Sequence of chain 1.A:
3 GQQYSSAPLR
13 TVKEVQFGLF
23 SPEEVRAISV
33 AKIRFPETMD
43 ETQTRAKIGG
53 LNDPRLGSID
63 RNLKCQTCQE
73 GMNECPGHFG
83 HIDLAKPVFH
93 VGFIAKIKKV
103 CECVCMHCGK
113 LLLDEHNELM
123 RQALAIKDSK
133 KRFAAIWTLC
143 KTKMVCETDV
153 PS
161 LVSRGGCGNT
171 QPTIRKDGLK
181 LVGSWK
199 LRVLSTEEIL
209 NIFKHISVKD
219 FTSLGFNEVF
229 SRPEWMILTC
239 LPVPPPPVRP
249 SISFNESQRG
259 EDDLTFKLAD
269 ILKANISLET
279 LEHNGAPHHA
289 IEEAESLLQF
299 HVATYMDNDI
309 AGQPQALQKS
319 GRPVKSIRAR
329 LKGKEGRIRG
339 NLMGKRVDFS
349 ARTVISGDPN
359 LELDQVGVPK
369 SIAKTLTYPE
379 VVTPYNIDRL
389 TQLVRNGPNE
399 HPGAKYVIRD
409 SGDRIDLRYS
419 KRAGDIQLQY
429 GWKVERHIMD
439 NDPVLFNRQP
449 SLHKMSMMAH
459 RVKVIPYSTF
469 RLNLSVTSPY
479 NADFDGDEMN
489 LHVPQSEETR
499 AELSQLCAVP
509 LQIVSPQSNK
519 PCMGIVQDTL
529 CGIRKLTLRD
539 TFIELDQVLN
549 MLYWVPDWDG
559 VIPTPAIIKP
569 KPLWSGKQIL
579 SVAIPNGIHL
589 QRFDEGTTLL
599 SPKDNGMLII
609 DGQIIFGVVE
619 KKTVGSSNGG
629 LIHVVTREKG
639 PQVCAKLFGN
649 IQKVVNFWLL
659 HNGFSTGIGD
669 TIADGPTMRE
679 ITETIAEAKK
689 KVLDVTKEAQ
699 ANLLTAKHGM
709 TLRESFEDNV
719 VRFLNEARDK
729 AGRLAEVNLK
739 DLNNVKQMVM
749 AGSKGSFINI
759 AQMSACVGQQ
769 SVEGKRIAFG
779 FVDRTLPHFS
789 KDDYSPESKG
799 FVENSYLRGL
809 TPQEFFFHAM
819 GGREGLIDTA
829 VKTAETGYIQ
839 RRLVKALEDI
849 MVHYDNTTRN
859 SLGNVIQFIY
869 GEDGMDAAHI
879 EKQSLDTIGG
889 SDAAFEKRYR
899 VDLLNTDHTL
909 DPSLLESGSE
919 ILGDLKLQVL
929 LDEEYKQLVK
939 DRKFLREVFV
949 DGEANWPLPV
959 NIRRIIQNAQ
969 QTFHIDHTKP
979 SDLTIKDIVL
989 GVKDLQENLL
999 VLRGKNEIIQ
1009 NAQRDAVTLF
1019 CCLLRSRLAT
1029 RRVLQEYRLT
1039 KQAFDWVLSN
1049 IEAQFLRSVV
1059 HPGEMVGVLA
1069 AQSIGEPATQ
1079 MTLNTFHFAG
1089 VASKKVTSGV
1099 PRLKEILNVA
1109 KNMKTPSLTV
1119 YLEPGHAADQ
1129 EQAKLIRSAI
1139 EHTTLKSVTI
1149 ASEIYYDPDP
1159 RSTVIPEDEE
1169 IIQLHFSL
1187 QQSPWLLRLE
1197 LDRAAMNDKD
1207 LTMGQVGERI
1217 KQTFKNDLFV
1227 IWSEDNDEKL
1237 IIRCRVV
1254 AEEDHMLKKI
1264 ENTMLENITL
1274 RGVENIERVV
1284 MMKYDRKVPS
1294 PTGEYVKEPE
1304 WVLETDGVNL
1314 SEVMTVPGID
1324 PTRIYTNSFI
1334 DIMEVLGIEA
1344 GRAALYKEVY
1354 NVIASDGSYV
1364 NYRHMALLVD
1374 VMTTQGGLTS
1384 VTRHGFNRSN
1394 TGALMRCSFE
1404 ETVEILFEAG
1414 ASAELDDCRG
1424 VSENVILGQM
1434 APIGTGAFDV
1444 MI

A protein and the small-molecule ligand that binds it are described below.
Small molecule (SMILES): Nc1ccn([C@@H]2O[C@H](CO[P](=O)(O)O[C@H]3[C@@H](O)[C@H](n4cnc5c(N)ncnc54)O[C@@H]3CO[P](=O)(O)O[C@H]3[C@@H](O)[C@H](n4cnc5c(=O)nc(N)[nH]c54)O[C@@H]3CO[P](=O)(O)O[C@H]3[C@@H](O)[C@H](n4cnc5c(N)ncnc54)O[C@@H]3CO)[C@@H](O[P](=O)(O)OC[C@H]3O[C@@H](n4cnc5c(=O)nc(N)[nH]c54)[C@H](O)[C@@H]3O)[C@H]2O)c(=O)n1

Sequence of chain 1.B:
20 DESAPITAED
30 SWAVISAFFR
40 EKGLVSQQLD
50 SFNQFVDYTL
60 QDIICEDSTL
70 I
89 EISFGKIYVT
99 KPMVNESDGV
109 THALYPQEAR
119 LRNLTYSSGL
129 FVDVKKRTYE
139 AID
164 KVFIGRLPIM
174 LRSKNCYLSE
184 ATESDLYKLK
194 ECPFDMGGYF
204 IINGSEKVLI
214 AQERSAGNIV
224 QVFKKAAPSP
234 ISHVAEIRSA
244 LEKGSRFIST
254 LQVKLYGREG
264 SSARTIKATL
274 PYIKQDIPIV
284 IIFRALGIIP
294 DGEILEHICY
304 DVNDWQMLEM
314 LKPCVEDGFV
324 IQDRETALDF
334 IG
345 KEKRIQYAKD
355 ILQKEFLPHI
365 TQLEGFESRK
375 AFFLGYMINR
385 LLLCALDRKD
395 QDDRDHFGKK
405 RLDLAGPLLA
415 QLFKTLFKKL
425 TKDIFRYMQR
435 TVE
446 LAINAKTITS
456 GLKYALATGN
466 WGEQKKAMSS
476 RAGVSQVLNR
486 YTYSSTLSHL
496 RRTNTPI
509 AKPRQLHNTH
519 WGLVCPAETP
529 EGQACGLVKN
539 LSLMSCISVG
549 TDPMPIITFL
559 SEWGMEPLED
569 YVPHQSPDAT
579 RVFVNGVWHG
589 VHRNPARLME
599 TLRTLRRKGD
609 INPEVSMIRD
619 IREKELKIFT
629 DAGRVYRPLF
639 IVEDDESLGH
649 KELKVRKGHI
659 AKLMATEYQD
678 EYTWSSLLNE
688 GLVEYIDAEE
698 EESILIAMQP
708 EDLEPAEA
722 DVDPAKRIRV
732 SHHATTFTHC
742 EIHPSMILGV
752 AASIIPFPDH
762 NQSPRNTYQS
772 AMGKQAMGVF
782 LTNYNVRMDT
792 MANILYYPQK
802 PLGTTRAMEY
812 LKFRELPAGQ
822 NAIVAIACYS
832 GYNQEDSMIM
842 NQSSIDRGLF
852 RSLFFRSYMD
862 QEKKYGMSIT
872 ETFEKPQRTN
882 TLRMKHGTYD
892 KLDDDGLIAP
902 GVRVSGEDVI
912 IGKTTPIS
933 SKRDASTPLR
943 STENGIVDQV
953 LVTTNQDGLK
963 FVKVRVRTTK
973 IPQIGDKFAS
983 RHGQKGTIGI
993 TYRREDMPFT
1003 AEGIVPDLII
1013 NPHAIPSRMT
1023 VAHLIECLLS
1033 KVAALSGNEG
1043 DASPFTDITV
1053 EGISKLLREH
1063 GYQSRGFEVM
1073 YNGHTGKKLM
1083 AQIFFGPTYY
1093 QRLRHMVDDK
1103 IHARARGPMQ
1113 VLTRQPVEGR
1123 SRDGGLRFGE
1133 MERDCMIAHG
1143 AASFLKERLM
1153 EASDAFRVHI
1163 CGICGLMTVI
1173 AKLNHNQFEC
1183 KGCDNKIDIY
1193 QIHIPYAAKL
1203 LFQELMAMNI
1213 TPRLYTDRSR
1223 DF

Binding-site contacts:
Ligand atom O3' contacts residue ASP483 of chain 1.A at 3.5 Å (salt-bridge).
Ligand atom N1 contacts residue DC20 of chain 1.L at 3.0 Å (h-bond).
Ligand atom N2 contacts residue DC23 of chain 1.L at 3.5 Å.
Ligand atom OP1 contacts residue GLN776 of chain 1.B at 3.5 Å.
Ligand atom N3 contacts residue DG21 of chain 1.L at 3.4 Å (h-bond).
Ligand atom C5' contacts residue ASP483 of chain 1.A at 3.5 Å.
Ligand atom O2' contacts residue ASP485 of chain 1.A at 3.0 Å (salt-bridge).
Ligand atom O5' contacts residue LYS979 of chain 1.B at 3.3 Å (salt-bridge).
Ligand atom C4' contacts residue ASP483 of chain 1.A at 3.5 Å.
Ligand atom N1 contacts residue DG21 of chain 1.L at 2.8 Å (h-bond).
Ligand atom N1 contacts residue DC23 of chain 1.L at 3.4 Å (h-bond).
Ligand atom P contacts residue LYS979 of chain 1.B at 3.6 Å.
Ligand atom O2' contacts residue ARG446 of chain 1.A at 2.8 Å (salt-bridge).
Ligand atom C6 contacts residue DG21 of chain 1.L at 3.7 Å.
Ligand atom N6 contacts residue DG21 of chain 1.L at 3.1 Å (h-bond).
Ligand atom C2 contacts residue DG21 of chain 1.L at 3.4 Å.
Ligand atom C4' contacts residue MG1 of chain 1.O at 3.5 Å.
Ligand atom C2 contacts residue DC23 of chain 1.L at 3.5 Å.
Ligand atom N2 contacts residue DT22 of chain 1.L at 3.4 Å (h-bond).
Ligand atom C3' contacts residue MG1 of chain 1.O at 3.0 Å.
Ligand atom N1 contacts residue DT22 of chain 1.L at 3.4 Å (h-bond).
Ligand atom O2' contacts residue HIS1097 of chain 1.B at 3.2 Å (h-bond).
Ligand atom OP1 contacts residue LYS979 of chain 1.B at 2.9 Å (salt-bridge).
Ligand atom O6 contacts residue DT22 of chain 1.L at 3.2 Å (h-bond).
Ligand atom C2 contacts residue DT22 of chain 1.L at 3.1 Å.
Ligand atom N1 contacts residue DT22 of chain 1.L at 3.5 Å (h-bond).
Ligand atom N4 contacts residue GLN531 of chain 1.B at 3.2 Å (h-bond).
Ligand atom O6 contacts residue DC20 of chain 1.L at 3.7 Å.
Ligand atom C2 contacts residue DC20 of chain 1.L at 3.0 Å.
Ligand atom C2 contacts residue DG21 of chain 1.L at 3.1 Å.
Ligand atom C2' contacts residue MG1 of chain 1.O at 3.5 Å.
Ligand atom O2 contacts residue DG21 of chain 1.L at 2.7 Å (h-bond).
Ligand atom O2' contacts residue MG1 of chain 1.O at 2.9 Å.
Ligand atom C5' contacts residue GLN776 of chain 1.B at 3.4 Å.
Ligand atom O6 contacts residue DC23 of chain 1.L at 3.5 Å (h-bond).
Ligand atom N2 contacts residue DC20 of chain 1.L at 2.7 Å (h-bond).
Ligand atom N6 contacts residue DC23 of chain 1.L at 2.8 Å (h-bond).
Ligand atom C6 contacts residue DC23 of chain 1.L at 3.6 Å.
Ligand atom OP1 contacts residue LYS987 of chain 1.B at 3.5 Å.
Ligand atom O3' contacts residue MG1 of chain 1.O at 1.9 Å.